Binding-site contacts:
Ligand atom C5 contacts residue ASN53 of chain 1.C at 3.1 Å.
Ligand atom C8 contacts residue SER23 of chain 1.C at 3.1 Å.
Ligand atom C6 contacts residue ASN53 of chain 1.C at 2.8 Å.
Ligand atom C7 contacts residue ASN53 of chain 1.C at 4.5 Å.
Ligand atom O5 contacts residue ASN53 of chain 1.C at 2.4 Å (h-bond).
Ligand atom C6 contacts residue GLU52 of chain 1.C at 2.6 Å.
Ligand atom C4 contacts residue ASN53 of chain 1.C at 3.8 Å.
Ligand atom C8 contacts residue PRO25 of chain 1.C at 3.4 Å (hydrophobic).
Ligand atom O6 contacts residue ASN53 of chain 1.C at 3.2 Å (h-bond).
Ligand atom C7 contacts residue SER23 of chain 1.C at 4.4 Å.
Ligand atom C1 contacts residue GLU52 of chain 1.C at 4.4 Å.
Ligand atom C2 contacts residue GLU52 of chain 1.C at 4.2 Å.
Ligand atom O6 contacts residue GLU52 of chain 1.C at 3.6 Å (salt-bridge).
Ligand atom C1 contacts residue ASN53 of chain 1.C at 1.4 Å.
Ligand atom C7 contacts residue PRO25 of chain 1.C at 4.3 Å (hydrophobic).
Ligand atom C5 contacts residue GLU52 of chain 1.C at 3.8 Å.
Ligand atom N2 contacts residue TYR40 of chain 1.C at 3.5 Å (h-bond).
Ligand atom N2 contacts residue PRO25 of chain 1.C at 3.9 Å.
Ligand atom C3 contacts residue ASN53 of chain 1.C at 3.7 Å.
Ligand atom C2 contacts residue TYR40 of chain 1.C at 3.6 Å (hydrophobic).
Ligand atom C2 contacts residue ASN53 of chain 1.C at 2.5 Å.
Ligand atom C4 contacts residue GLU52 of chain 1.C at 3.8 Å.
Ligand atom N2 contacts residue ASN53 of chain 1.C at 3.2 Å (h-bond).
Ligand atom C1 contacts residue TYR40 of chain 1.C at 4.4 Å (hydrophobic).

Sequence of chain 1.C:
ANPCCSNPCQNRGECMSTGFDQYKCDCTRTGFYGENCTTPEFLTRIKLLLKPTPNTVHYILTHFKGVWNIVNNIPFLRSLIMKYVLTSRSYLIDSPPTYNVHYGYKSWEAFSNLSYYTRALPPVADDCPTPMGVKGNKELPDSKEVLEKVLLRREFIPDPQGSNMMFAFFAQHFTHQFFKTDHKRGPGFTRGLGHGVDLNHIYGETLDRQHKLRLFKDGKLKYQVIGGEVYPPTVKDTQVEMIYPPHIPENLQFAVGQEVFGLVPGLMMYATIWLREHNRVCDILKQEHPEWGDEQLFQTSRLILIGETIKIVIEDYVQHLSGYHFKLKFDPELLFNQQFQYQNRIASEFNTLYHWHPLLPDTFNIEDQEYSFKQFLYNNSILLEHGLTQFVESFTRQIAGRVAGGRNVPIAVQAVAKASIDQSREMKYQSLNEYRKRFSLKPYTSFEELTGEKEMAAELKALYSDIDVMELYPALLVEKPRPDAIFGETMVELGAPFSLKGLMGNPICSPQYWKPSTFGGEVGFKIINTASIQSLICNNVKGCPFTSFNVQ

This small molecule binds to this protein.
Small molecule (SMILES): CC(=O)N[C@@H]1[C@@H](O)[C@H](O)[C@@H](CO)O[C@H]1O